Binding-site contacts:
Ligand atom C4A contacts residue PHE179 of chain 32.A at 3.5 Å (hydrophobic).
Ligand atom N3A contacts residue PHE179 of chain 32.A at 3.6 Å.
Ligand atom C1B contacts residue LEU181 of chain 32.A at 3.9 Å (hydrophobic).
Ligand atom C5 contacts residue LEU100 of chain 32.A at 4.0 Å (hydrophobic).
Ligand atom C4 contacts residue MET214 of chain 32.A at 4.0 Å (hydrophobic).
Ligand atom N1A contacts residue LEU217 of chain 32.A at 3.4 Å.
Ligand atom CM6 contacts residue LEU184 of chain 32.A at 3.6 Å (hydrophobic).
Ligand atom C1B contacts residue ILE98 of chain 32.A at 3.6 Å (hydrophobic).
Ligand atom N2A contacts residue PHE179 of chain 32.A at 3.3 Å.
Ligand atom C3 contacts residue LEU100 of chain 32.A at 3.7 Å (hydrophobic).
Ligand atom N2A contacts residue TYR144 of chain 32.A at 4.0 Å.
Ligand atom O1B contacts residue ILE98 of chain 32.A at 3.1 Å.
Ligand atom N1A contacts residue MET124 of chain 32.A at 3.9 Å.
Ligand atom N5A contacts residue LEU217 of chain 32.A at 3.7 Å.
Ligand atom C5B contacts residue TYR144 of chain 32.A at 3.7 Å (hydrophobic).
Ligand atom CM2 contacts residue ILE77 of chain 32.A at 3.9 Å (hydrophobic).
Ligand atom CM6 contacts residue LEU181 of chain 32.A at 3.8 Å (hydrophobic).
Ligand atom C5B contacts residue LEU181 of chain 32.A at 3.6 Å (hydrophobic).
Ligand atom CM2 contacts residue ILE122 of chain 32.A at 3.9 Å (hydrophobic).
Ligand atom CM4 contacts residue TYR144 of chain 32.A at 3.8 Å (hydrophobic).
Ligand atom O1 contacts residue LEU100 of chain 32.A at 3.8 Å.
Ligand atom CM4 contacts residue VAL168 of chain 32.A at 3.9 Å (hydrophobic).
Ligand atom C4 contacts residue TYR190 of chain 32.A at 3.8 Å (hydrophobic).
Ligand atom O1 contacts residue MET214 of chain 32.A at 3.2 Å.
Ligand atom C6B contacts residue LEU181 of chain 32.A at 3.5 Å (hydrophobic).
Ligand atom N5A contacts residue PHE179 of chain 32.A at 3.2 Å.
Ligand atom C5 contacts residue MET214 of chain 32.A at 3.7 Å (hydrophobic).
Ligand atom N2 contacts residue LEU100 of chain 32.A at 3.8 Å.
Ligand atom N3A contacts residue TYR144 of chain 32.A at 3.2 Å.
Ligand atom N1A contacts residue PHE179 of chain 32.A at 3.2 Å.
Ligand atom C1C contacts residue MET214 of chain 32.A at 3.4 Å (hydrophobic).
Ligand atom CM3 contacts residue TYR190 of chain 32.A at 3.8 Å (hydrophobic).
Ligand atom CM6 contacts residue TYR144 of chain 32.A at 3.7 Å (hydrophobic).
Ligand atom CM4 contacts residue TYR142 of chain 32.A at 3.9 Å (hydrophobic).
Ligand atom C3C contacts residue LEU181 of chain 32.A at 4.0 Å (hydrophobic).
Ligand atom C4 contacts residue LEU100 of chain 32.A at 3.8 Å (hydrophobic).
Ligand atom C4A contacts residue TYR144 of chain 32.A at 3.5 Å (hydrophobic).
Ligand atom C6B contacts residue ILE98 of chain 32.A at 3.8 Å (hydrophobic).
Ligand atom N2 contacts residue MET214 of chain 32.A at 3.7 Å.
Ligand atom CM4 contacts residue ALA166 of chain 32.A at 3.1 Å (hydrophobic).

Sequence of chain 32.A:
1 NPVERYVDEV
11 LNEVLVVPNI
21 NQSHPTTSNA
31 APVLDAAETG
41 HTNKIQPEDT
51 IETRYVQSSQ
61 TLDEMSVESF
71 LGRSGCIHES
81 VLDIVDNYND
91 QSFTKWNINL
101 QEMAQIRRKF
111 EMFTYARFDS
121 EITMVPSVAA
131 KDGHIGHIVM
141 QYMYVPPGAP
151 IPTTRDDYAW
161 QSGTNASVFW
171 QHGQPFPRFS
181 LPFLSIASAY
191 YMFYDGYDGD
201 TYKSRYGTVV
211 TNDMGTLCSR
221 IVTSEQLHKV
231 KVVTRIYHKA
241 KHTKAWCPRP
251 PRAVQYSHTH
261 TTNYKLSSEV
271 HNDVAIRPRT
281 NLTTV

This protein binds this small molecule.
Small molecule (SMILES): Cc1cc(CCCOc2c(C)cc(-n3nnc(C)n3)cc2C)on1